Sequence of chain 1.E:
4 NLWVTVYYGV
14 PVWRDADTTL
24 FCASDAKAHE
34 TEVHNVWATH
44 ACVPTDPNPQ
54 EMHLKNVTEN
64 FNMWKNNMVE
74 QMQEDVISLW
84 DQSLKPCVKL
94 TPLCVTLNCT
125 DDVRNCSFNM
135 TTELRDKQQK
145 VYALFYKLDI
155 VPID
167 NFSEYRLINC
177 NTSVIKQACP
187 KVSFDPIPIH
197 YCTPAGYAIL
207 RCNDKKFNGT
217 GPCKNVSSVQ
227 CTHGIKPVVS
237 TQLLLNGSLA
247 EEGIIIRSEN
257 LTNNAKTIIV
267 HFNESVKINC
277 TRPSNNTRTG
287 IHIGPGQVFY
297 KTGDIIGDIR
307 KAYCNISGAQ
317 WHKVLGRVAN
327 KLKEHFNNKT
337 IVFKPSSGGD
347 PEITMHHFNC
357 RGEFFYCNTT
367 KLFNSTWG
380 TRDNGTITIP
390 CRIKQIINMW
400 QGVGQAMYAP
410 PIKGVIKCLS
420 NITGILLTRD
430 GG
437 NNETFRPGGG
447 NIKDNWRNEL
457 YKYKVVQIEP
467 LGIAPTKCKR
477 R

Binding-site contacts:
Ligand atom O7 contacts residue PHE168 of chain 1.E at 2.8 Å.
Ligand atom O5 contacts residue PHE168 of chain 1.E at 4.1 Å.
Ligand atom C1 contacts residue ASN101 of chain 1.E at 1.4 Å.
Ligand atom C4 contacts residue ASN101 of chain 1.E at 4.3 Å.
Ligand atom C7 contacts residue ASN101 of chain 1.E at 4.2 Å.
Ligand atom C5 contacts residue ASN101 of chain 1.E at 3.6 Å.
Ligand atom C2 contacts residue PHE168 of chain 1.E at 4.0 Å (hydrophobic).
Ligand atom O6 contacts residue GLU170 of chain 1.E at 4.1 Å.
Ligand atom C2 contacts residue ASN101 of chain 1.E at 2.5 Å.
Ligand atom O3 contacts residue PHE168 of chain 1.E at 3.7 Å.
Ligand atom C7 contacts residue PHE168 of chain 1.E at 3.7 Å (hydrophobic).
Ligand atom O5 contacts residue ASN101 of chain 1.E at 2.4 Å (h-bond).
Ligand atom N2 contacts residue PHE168 of chain 1.E at 4.2 Å.
Ligand atom C8 contacts residue PHE168 of chain 1.E at 4.5 Å (hydrophobic).
Ligand atom C8 contacts residue TYR146 of chain 1.E at 4.1 Å (hydrophobic).
Ligand atom C3 contacts residue ASN101 of chain 1.E at 3.8 Å.
Ligand atom N2 contacts residue ASN101 of chain 1.E at 2.9 Å (h-bond).
Ligand atom C8 contacts residue LYS144 of chain 1.E at 4.3 Å.
Ligand atom C3 contacts residue PHE168 of chain 1.E at 4.4 Å (hydrophobic).

This small molecule binds to this protein.
Small molecule (SMILES): CC(=O)N[C@@H]1[C@@H](O)[C@H](O)[C@@H](CO)O[C@H]1O